A small-molecule ligand and the protein it binds are described below.
Small molecule (SMILES): Oc1cccc(-c2c(Cl)cccc2Cl)c1O

Binding-site contacts:
Ligand atom OA3 contacts residue HIS145 of chain 4.A at 3.4 Å.
Ligand atom CA2 contacts residue HIS240 of chain 4.A at 3.5 Å.
Ligand atom CL2 contacts residue PRO279 of chain 4.A at 3.7 Å.
Ligand atom CB5 contacts residue P6G1 of chain 4.F at 3.8 Å.
Ligand atom CA5 contacts residue ILE172 of chain 4.A at 3.8 Å (hydrophobic).
Ligand atom CA5 contacts residue HIS240 of chain 4.A at 3.4 Å.
Ligand atom CA3 contacts residue FE21 of chain 4.B at 3.0 Å.
Ligand atom CA3 contacts residue PHE186 of chain 4.A at 3.9 Å (hydrophobic).
Ligand atom OA2 contacts residue FE21 of chain 4.B at 2.1 Å.
Ligand atom OA2 contacts residue GLU259 of chain 4.A at 3.3 Å (salt-bridge).
Ligand atom CA1 contacts residue TYR249 of chain 4.A at 3.6 Å (hydrophobic).
Ligand atom CA4 contacts residue PHE186 of chain 4.A at 3.6 Å (hydrophobic).
Ligand atom CA6 contacts residue PHE186 of chain 4.A at 3.5 Å (hydrophobic).
Ligand atom CL1 contacts residue PHE186 of chain 4.A at 3.8 Å.
Ligand atom CA1 contacts residue HIS240 of chain 4.A at 3.7 Å.
Ligand atom CL2 contacts residue TYR249 of chain 4.A at 3.5 Å.
Ligand atom CA4 contacts residue HIS240 of chain 4.A at 3.5 Å.
Ligand atom OA3 contacts residue GLU259 of chain 4.A at 3.2 Å (salt-bridge).
Ligand atom CA5 contacts residue ASN242 of chain 4.A at 3.3 Å.
Ligand atom CB4 contacts residue P6G1 of chain 4.F at 3.7 Å.
Ligand atom CB2 contacts residue MET174 of chain 4.A at 3.5 Å (hydrophobic).
Ligand atom CB6 contacts residue TYR249 of chain 4.A at 3.6 Å (hydrophobic).
Ligand atom CA6 contacts residue PRO279 of chain 4.A at 3.7 Å (hydrophobic).
Ligand atom CA5 contacts residue PHE186 of chain 4.A at 3.5 Å (hydrophobic).
Ligand atom OA3 contacts residue HIS194 of chain 4.A at 3.3 Å (h-bond).
Ligand atom CB1 contacts residue TYR249 of chain 4.A at 3.7 Å (hydrophobic).
Ligand atom OA2 contacts residue TYR249 of chain 4.A at 2.7 Å (h-bond).
Ligand atom CA6 contacts residue HIS240 of chain 4.A at 3.7 Å.
Ligand atom CL1 contacts residue VAL147 of chain 4.A at 3.4 Å.
Ligand atom CL2 contacts residue HIS240 of chain 4.A at 3.3 Å.
Ligand atom OA3 contacts residue HIS240 of chain 4.A at 3.6 Å (h-bond).
Ligand atom OA3 contacts residue FE21 of chain 4.B at 2.3 Å.
Ligand atom OA2 contacts residue HIS209 of chain 4.A at 2.9 Å.
Ligand atom CB3 contacts residue PHE201 of chain 4.A at 3.7 Å (hydrophobic).
Ligand atom CA2 contacts residue FE21 of chain 4.B at 3.0 Å.
Ligand atom CB3 contacts residue MET174 of chain 4.A at 3.8 Å (hydrophobic).
Ligand atom CA2 contacts residue TYR249 of chain 4.A at 3.1 Å (hydrophobic).
Ligand atom CB1 contacts residue MET174 of chain 4.A at 3.6 Å (hydrophobic).
Ligand atom CA4 contacts residue ASN242 of chain 4.A at 3.3 Å.
Ligand atom CA3 contacts residue HIS240 of chain 4.A at 3.4 Å.

Sequence of chain 4.A:
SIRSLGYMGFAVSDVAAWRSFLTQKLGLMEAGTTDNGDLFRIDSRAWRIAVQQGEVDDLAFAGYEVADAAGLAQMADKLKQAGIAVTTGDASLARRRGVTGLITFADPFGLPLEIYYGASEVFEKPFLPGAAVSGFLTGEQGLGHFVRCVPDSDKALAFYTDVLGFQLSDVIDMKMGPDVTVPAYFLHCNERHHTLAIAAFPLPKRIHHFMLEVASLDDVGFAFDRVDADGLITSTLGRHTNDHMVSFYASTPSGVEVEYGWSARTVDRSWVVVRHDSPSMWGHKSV